Sequence of chain 1.H:
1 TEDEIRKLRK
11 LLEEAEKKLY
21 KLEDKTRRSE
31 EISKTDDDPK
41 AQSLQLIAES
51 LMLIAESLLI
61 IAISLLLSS

Binding-site contacts:
Ligand atom C contacts residue PRO39 of chain 1.H at 4.1 Å (hydrophobic).
Ligand atom CA contacts residue PRO39 of chain 1.H at 4.4 Å (hydrophobic).
Ligand atom N contacts residue LYS40 of chain 1.H at 4.3 Å.
Ligand atom O contacts residue PRO39 of chain 1.H at 2.9 Å.
Ligand atom C contacts residue ASP38 of chain 1.G at 2.9 Å.
Ligand atom O contacts residue ASP38 of chain 1.G at 2.5 Å (salt-bridge).
Ligand atom N contacts residue PRO39 of chain 1.H at 3.7 Å.
Ligand atom O contacts residue ALA41 of chain 1.G at 3.8 Å.
Ligand atom N contacts residue ALA41 of chain 1.G at 3.8 Å.
Ligand atom CA contacts residue ASP38 of chain 1.G at 4.5 Å.
Ligand atom CB contacts residue ALA41 of chain 1.G at 3.6 Å (hydrophobic).
Ligand atom CA contacts residue ASP37 of chain 1.H at 3.8 Å.
Ligand atom O contacts residue ASP37 of chain 1.G at 3.5 Å.
Ligand atom O contacts residue ASP36 of chain 1.G at 3.9 Å.
Ligand atom C contacts residue ASP38 of chain 1.G at 4.0 Å.
Ligand atom N contacts residue PRO39 of chain 1.H at 2.9 Å.
Ligand atom C contacts residue PRO39 of chain 1.H at 3.2 Å (hydrophobic).
Ligand atom N contacts residue ASP38 of chain 1.H at 4.3 Å.
Ligand atom C contacts residue ALA41 of chain 1.G at 3.8 Å (hydrophobic).
Ligand atom O contacts residue GLN42 of chain 1.G at 3.6 Å (h-bond).
Ligand atom CA contacts residue PRO39 of chain 1.H at 3.3 Å (hydrophobic).
Ligand atom N contacts residue ASP38 of chain 1.G at 3.7 Å.
Ligand atom CA contacts residue PRO39 of chain 1.H at 4.2 Å (hydrophobic).
Ligand atom O contacts residue ASP38 of chain 1.G at 4.4 Å.
Ligand atom CB contacts residue ASP37 of chain 1.H at 3.5 Å.
Ligand atom CA contacts residue ALA41 of chain 1.G at 3.0 Å (hydrophobic).
Ligand atom CA contacts residue ASP38 of chain 1.G at 3.8 Å.
Ligand atom CB contacts residue PRO39 of chain 1.H at 3.8 Å (hydrophobic).
Ligand atom CB contacts residue PRO39 of chain 1.H at 3.4 Å (hydrophobic).

A small-molecule ligand and the protein it binds are described below.
Small molecule (SMILES): C[C@H](N)C(=O)NCC(=O)N[C@@H](C)C=O

Sequence of chain 1.G:
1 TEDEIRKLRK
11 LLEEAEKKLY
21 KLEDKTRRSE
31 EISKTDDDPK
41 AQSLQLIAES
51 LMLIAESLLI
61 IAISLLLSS